Binding-site contacts:
Ligand atom N02 contacts residue GLU296 of chain 1.A at 2.8 Å (salt-bridge).
Ligand atom C06 contacts residue GLU296 of chain 1.A at 3.4 Å.
Ligand atom C08 contacts residue GLU296 of chain 1.A at 3.4 Å.
Ligand atom C07 contacts residue PRO269 of chain 1.A at 4.0 Å (hydrophobic).
Ligand atom C10 contacts residue VAL271 of chain 1.A at 3.7 Å (hydrophobic).
Ligand atom N02 contacts residue MET293 of chain 1.A at 4.0 Å.
Ligand atom C07 contacts residue PHE288 of chain 1.A at 3.6 Å (hydrophobic).
Ligand atom C02 contacts residue HEM1 of chain 1.E at 3.6 Å.
Ligand atom N11 contacts residue HEM1 of chain 1.E at 3.1 Å (h-bond).
Ligand atom C02 contacts residue PRO269 of chain 1.A at 3.8 Å (hydrophobic).
Ligand atom C13 contacts residue HEM1 of chain 1.E at 3.4 Å.
Ligand atom C09 contacts residue VAL271 of chain 1.A at 3.9 Å (hydrophobic).
Ligand atom N01 contacts residue GLU296 of chain 1.A at 2.6 Å (salt-bridge).
Ligand atom C12 contacts residue HEM1 of chain 1.E at 3.1 Å.
Ligand atom F16 contacts residue TRP382 of chain 1.A at 3.9 Å.
Ligand atom C10 contacts residue GLN182 of chain 1.A at 3.5 Å.
Ligand atom C03 contacts residue PRO269 of chain 1.A at 3.8 Å (hydrophobic).
Ligand atom C02 contacts residue GLU296 of chain 1.A at 3.5 Å.
Ligand atom C07 contacts residue SER289 of chain 1.A at 3.8 Å.
Ligand atom C09 contacts residue GLU296 of chain 1.A at 3.7 Å.
Ligand atom N01 contacts residue HEM1 of chain 1.E at 4.0 Å.
Ligand atom F16 contacts residue HEM1 of chain 1.E at 2.9 Å.
Ligand atom N01 contacts residue PRO269 of chain 1.A at 4.1 Å.
Ligand atom C08 contacts residue HEM1 of chain 1.E at 3.6 Å.
Ligand atom C04 contacts residue HEM1 of chain 1.E at 4.0 Å.
Ligand atom C14 contacts residue HEM1 of chain 1.E at 3.6 Å.
Ligand atom C03 contacts residue TRP291 of chain 1.A at 3.9 Å (hydrophobic).
Ligand atom C05 contacts residue VAL271 of chain 1.A at 3.7 Å (hydrophobic).
Ligand atom N02 contacts residue TRP291 of chain 1.A at 2.5 Å (h-bond).
Ligand atom N02 contacts residue PRO269 of chain 1.A at 3.8 Å.
Ligand atom C07 contacts residue HEM1 of chain 1.E at 3.5 Å.
Ligand atom N02 contacts residue TYR292 of chain 1.A at 3.6 Å.
Ligand atom C04 contacts residue PRO269 of chain 1.A at 4.1 Å (hydrophobic).
Ligand atom C02 contacts residue TRP291 of chain 1.A at 3.6 Å (hydrophobic).
Ligand atom F15 contacts residue HEM1 of chain 1.E at 4.1 Å.
Ligand atom C08 contacts residue VAL271 of chain 1.A at 4.0 Å (hydrophobic).
Ligand atom C07 contacts residue GLY290 of chain 1.A at 3.5 Å.
Ligand atom N02 contacts residue HEM1 of chain 1.E at 3.4 Å.
Ligand atom C14 contacts residue VAL271 of chain 1.A at 4.0 Å (hydrophobic).
Ligand atom C03 contacts residue HEM1 of chain 1.E at 3.4 Å.

A protein and the small-molecule ligand that binds it are described below.
Small molecule (SMILES): Cc1cc(N)nc(CCCN2CC(F)(F)C2)c1

Sequence of chain 1.A:
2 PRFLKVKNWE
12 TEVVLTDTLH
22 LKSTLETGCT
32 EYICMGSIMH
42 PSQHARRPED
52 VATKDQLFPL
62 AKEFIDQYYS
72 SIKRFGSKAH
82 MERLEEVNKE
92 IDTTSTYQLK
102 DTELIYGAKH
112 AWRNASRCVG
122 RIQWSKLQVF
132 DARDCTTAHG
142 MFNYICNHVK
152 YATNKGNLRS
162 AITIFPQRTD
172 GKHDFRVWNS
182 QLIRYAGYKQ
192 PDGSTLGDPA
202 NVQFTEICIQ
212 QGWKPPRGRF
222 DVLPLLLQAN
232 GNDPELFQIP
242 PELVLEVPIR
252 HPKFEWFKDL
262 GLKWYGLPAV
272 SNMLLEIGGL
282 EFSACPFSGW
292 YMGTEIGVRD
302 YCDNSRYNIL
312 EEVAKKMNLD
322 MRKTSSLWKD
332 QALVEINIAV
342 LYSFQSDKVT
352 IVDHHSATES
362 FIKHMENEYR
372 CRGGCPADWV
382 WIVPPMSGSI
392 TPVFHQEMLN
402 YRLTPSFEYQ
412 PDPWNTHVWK